Binding-site contacts:
Ligand atom O2 contacts residue THR207 of chain 1.E at 3.3 Å (h-bond).
Ligand atom C4 contacts residue GLU313 of chain 1.E at 3.4 Å.
Ligand atom C6 contacts residue TYR342 of chain 1.G at 3.3 Å (hydrophobic).
Ligand atom N2 contacts residue ALA150 of chain 1.E at 3.7 Å.
Ligand atom BR1 contacts residue HIS151 of chain 1.E at 3.6 Å.
Ligand atom C16 contacts residue IMP1 of chain 1.Q at 4.1 Å.
Ligand atom C5 contacts residue GLU313 of chain 1.E at 3.6 Å.
Ligand atom O2 contacts residue GLU313 of chain 1.E at 3.9 Å.
Ligand atom C2 contacts residue MET294 of chain 1.E at 3.8 Å (hydrophobic).
Ligand atom C15 contacts residue GLY289 of chain 1.E at 4.0 Å.
Ligand atom C17 contacts residue ALA150 of chain 1.E at 4.0 Å (hydrophobic).
Ligand atom N4 contacts residue GLU313 of chain 1.E at 3.5 Å (salt-bridge).
Ligand atom C13 contacts residue MET288 of chain 1.E at 3.7 Å (hydrophobic).
Ligand atom N4 contacts residue ALA150 of chain 1.E at 3.8 Å.
Ligand atom N4 contacts residue IMP1 of chain 1.Q at 3.2 Å.
Ligand atom C19 contacts residue ALA150 of chain 1.E at 3.8 Å (hydrophobic).
Ligand atom C2 contacts residue GLY289 of chain 1.E at 4.0 Å.
Ligand atom C7 contacts residue TYR342 of chain 1.G at 3.7 Å (hydrophobic).
Ligand atom N4 contacts residue THR207 of chain 1.E at 3.6 Å.
Ligand atom C6 contacts residue GLU313 of chain 1.E at 3.7 Å.
Ligand atom C4 contacts residue ALA150 of chain 1.E at 3.8 Å (hydrophobic).
Ligand atom C12 contacts residue GLY289 of chain 1.E at 4.0 Å.
Ligand atom O contacts residue ALA150 of chain 1.E at 3.7 Å.
Ligand atom C2 contacts residue VAL311 of chain 1.E at 3.5 Å (hydrophobic).
Ligand atom N1 contacts residue GLU313 of chain 1.E at 3.3 Å (salt-bridge).
Ligand atom C15 contacts residue MET288 of chain 1.E at 4.1 Å (hydrophobic).
Ligand atom C13 contacts residue GLY289 of chain 1.E at 3.5 Å.
Ligand atom C8 contacts residue HIS151 of chain 1.E at 3.9 Å.
Ligand atom C10 contacts residue ALA150 of chain 1.E at 3.6 Å (hydrophobic).
Ligand atom C18 contacts residue ALA150 of chain 1.E at 3.8 Å (hydrophobic).
Ligand atom C19 contacts residue IMP1 of chain 1.Q at 4.0 Å.
Ligand atom O2 contacts residue IMP1 of chain 1.Q at 3.2 Å.
Ligand atom C14 contacts residue MET288 of chain 1.E at 3.2 Å (hydrophobic).
Ligand atom C6 contacts residue ALA150 of chain 1.E at 3.9 Å (hydrophobic).
Ligand atom O2 contacts residue TYR342 of chain 1.G at 3.8 Å.
Ligand atom N2 contacts residue GLU313 of chain 1.E at 2.7 Å (salt-bridge).
Ligand atom C14 contacts residue GLY289 of chain 1.E at 3.5 Å.
Ligand atom C18 contacts residue IMP1 of chain 1.Q at 3.6 Å.
Ligand atom C5 contacts residue TYR342 of chain 1.G at 4.1 Å (hydrophobic).
Ligand atom C5 contacts residue ALA150 of chain 1.E at 3.5 Å (hydrophobic).

The protein below binds the small molecule below.
Small molecule (SMILES): C/C(=N\O)c1cccc(C(C)(C)NC(=O)Nc2ccc(Br)cc2)c1

Sequence of chain 1.G:
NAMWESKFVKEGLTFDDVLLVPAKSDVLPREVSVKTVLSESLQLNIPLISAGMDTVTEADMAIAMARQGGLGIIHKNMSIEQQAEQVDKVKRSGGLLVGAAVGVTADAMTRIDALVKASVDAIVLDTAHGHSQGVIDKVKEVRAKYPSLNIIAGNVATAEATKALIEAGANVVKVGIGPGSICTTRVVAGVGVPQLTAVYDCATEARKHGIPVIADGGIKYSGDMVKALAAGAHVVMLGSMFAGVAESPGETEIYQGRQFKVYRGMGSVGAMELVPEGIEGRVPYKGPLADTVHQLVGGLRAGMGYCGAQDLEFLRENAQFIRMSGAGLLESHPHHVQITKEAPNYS

Sequence of chain 1.E:
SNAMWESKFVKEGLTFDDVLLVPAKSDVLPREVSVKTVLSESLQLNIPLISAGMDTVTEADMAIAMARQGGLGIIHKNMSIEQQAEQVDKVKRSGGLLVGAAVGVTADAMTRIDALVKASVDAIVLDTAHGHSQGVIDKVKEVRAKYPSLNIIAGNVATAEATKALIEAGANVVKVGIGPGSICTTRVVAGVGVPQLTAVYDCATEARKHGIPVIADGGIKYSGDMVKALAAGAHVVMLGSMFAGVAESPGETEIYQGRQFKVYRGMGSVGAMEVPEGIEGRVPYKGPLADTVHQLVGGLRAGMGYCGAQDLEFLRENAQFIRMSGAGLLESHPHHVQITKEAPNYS